Binding-site contacts:
Ligand atom C7 contacts residue NAG1 of chain 1.RB at 4.2 Å.
Ligand atom O6 contacts residue NAG1 of chain 1.RB at 4.3 Å.
Ligand atom O5 contacts residue SER349 of chain 1.I at 3.9 Å.
Ligand atom C2 contacts residue ASN347 of chain 1.I at 2.6 Å.
Ligand atom O7 contacts residue ASN347 of chain 1.I at 3.2 Å (h-bond).
Ligand atom C1 contacts residue SER349 of chain 1.I at 3.6 Å.
Ligand atom O7 contacts residue GLN324 of chain 1.I at 3.8 Å.
Ligand atom C7 contacts residue ASN347 of chain 1.I at 3.3 Å.
Ligand atom C3 contacts residue ASN347 of chain 1.I at 3.9 Å.
Ligand atom C8 contacts residue THR333 of chain 1.I at 3.1 Å.
Ligand atom C5 contacts residue ASN347 of chain 1.I at 3.8 Å.
Ligand atom O6 contacts residue SER349 of chain 1.I at 4.5 Å.
Ligand atom C8 contacts residue ASN347 of chain 1.I at 4.1 Å.
Ligand atom C1 contacts residue ASN347 of chain 1.I at 1.5 Å.
Ligand atom C4 contacts residue ASN347 of chain 1.I at 4.4 Å.
Ligand atom C5 contacts residue SER349 of chain 1.I at 4.2 Å.
Ligand atom N2 contacts residue ASN347 of chain 1.I at 3.0 Å (h-bond).
Ligand atom C8 contacts residue THR334 of chain 1.I at 3.8 Å.
Ligand atom O5 contacts residue ASN347 of chain 1.I at 2.5 Å (h-bond).
Ligand atom O7 contacts residue NAG1 of chain 1.RB at 3.9 Å.
Ligand atom C8 contacts residue NAG1 of chain 1.RB at 3.5 Å.

Sequence of chain 1.I:
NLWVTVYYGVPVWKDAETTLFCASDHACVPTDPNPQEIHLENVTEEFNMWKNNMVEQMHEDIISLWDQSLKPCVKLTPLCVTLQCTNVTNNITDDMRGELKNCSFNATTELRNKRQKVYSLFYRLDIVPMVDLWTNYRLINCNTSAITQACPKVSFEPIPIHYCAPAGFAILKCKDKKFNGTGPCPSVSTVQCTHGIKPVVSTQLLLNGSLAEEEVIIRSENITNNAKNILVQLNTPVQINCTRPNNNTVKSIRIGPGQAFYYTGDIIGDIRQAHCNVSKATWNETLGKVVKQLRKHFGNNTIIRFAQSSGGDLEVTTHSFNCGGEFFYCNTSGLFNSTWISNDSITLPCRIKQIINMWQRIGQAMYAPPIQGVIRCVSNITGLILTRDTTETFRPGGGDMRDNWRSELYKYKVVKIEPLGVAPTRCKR

This small molecule binds to this protein.
Small molecule (SMILES): CC(=O)N[C@H]1[C@H](O[C@H]2[C@H](O)[C@@H](NC(C)=O)CO[C@@H]2CO)O[C@H](CO)[C@@H](O)[C@@H]1O